Sequence of chain 1.L:
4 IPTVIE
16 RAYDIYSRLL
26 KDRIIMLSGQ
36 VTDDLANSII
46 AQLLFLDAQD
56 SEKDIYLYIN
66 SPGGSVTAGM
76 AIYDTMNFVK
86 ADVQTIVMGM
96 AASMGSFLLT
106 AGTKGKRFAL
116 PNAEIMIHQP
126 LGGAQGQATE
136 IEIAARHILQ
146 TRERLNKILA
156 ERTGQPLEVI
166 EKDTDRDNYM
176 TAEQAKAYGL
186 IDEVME

This protein binds this small molecule.
Small molecule (SMILES): CCCC/C=C/C(=O)N[C@@H](Cc1cc(F)cc(F)c1)C(=O)N[C@H]1COC(=O)[C@@H]2C[C@@H](C)CN2C(=O)C(C)NC(=O)[C@@H]2CCCCN2C(=O)[C@@H]2CCCN2C1=O

Sequence of chain 1.M:
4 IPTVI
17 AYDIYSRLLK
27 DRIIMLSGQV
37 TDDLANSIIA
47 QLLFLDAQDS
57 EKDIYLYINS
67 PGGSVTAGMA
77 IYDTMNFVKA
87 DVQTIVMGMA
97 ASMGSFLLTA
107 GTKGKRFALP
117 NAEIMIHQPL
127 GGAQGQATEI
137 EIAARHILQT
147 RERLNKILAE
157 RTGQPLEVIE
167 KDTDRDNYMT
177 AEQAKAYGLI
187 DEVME

Binding-site contacts:
Ligand atom C32 contacts residue MET190 of chain 1.L at 3.5 Å (hydrophobic).
Ligand atom O6 contacts residue GLN89 of chain 1.L at 3.6 Å.
Ligand atom C14 contacts residue MET93 of chain 1.L at 3.5 Å (hydrophobic).
Ligand atom C3 contacts residue ALA53 of chain 1.M at 3.7 Å (hydrophobic).
Ligand atom C1 contacts residue ALA53 of chain 1.M at 3.5 Å (hydrophobic).
Ligand atom C4 contacts residue ILE29 of chain 1.L at 3.5 Å (hydrophobic).
Ligand atom F2 contacts residue MET93 of chain 1.L at 2.8 Å.
Ligand atom C15 contacts residue TYR63 of chain 1.L at 3.2 Å (hydrophobic).
Ligand atom C33 contacts residue MET190 of chain 1.L at 3.3 Å (hydrophobic).
Ligand atom C14 contacts residue TYR63 of chain 1.L at 3.7 Å (hydrophobic).
Ligand atom F1 contacts residue THR80 of chain 1.M at 3.5 Å.
Ligand atom C27 contacts residue GLN89 of chain 1.L at 3.3 Å.
Ligand atom C25 contacts residue TYR63 of chain 1.L at 3.7 Å (hydrophobic).
Ligand atom C2 contacts residue ALA53 of chain 1.M at 3.8 Å (hydrophobic).
Ligand atom C8 contacts residue PHE83 of chain 1.M at 3.5 Å (hydrophobic).
Ligand atom C13 contacts residue LEU115 of chain 1.L at 3.7 Å (hydrophobic).
Ligand atom O5 contacts residue TYR61 of chain 1.L at 3.2 Å.
Ligand atom C11 contacts residue PHE83 of chain 1.M at 3.5 Å (hydrophobic).
Ligand atom O5 contacts residue TYR63 of chain 1.L at 2.7 Å (h-bond).
Ligand atom C9 contacts residue PHE83 of chain 1.M at 3.7 Å (hydrophobic).
Ligand atom N2 contacts residue PHE83 of chain 1.M at 3.6 Å.
Ligand atom C26 contacts residue TYR61 of chain 1.L at 3.8 Å (hydrophobic).
Ligand atom C1 contacts residue PHE50 of chain 1.M at 3.6 Å (hydrophobic).
Ligand atom C25 contacts residue TYR61 of chain 1.L at 3.4 Å (hydrophobic).
Ligand atom O2 contacts residue PHE83 of chain 1.M at 3.8 Å.
Ligand atom F1 contacts residue PHE83 of chain 1.M at 3.3 Å.
Ligand atom C23 contacts residue ASP27 of chain 1.L at 3.2 Å.
Ligand atom F1 contacts residue LEU115 of chain 1.L at 3.6 Å.
Ligand atom C23 contacts residue TYR61 of chain 1.L at 3.8 Å (hydrophobic).
Ligand atom C16 contacts residue PHE83 of chain 1.M at 3.5 Å (hydrophobic).
Ligand atom C6 contacts residue ILE29 of chain 1.L at 3.6 Å (hydrophobic).
Ligand atom C9 contacts residue TYR63 of chain 1.L at 3.7 Å (hydrophobic).
Ligand atom N1 contacts residue TYR63 of chain 1.L at 3.1 Å (h-bond).
Ligand atom C2 contacts residue ASP27 of chain 1.L at 3.1 Å.
Ligand atom N3 contacts residue TYR61 of chain 1.L at 3.8 Å.
Ligand atom F2 contacts residue TYR63 of chain 1.L at 2.9 Å.
Ligand atom C27 contacts residue TYR61 of chain 1.L at 3.4 Å (hydrophobic).
Ligand atom C13 contacts residue MET93 of chain 1.L at 3.3 Å (hydrophobic).
Ligand atom C21 contacts residue TYR61 of chain 1.L at 3.8 Å (hydrophobic).
Ligand atom C1 contacts residue ARG23 of chain 1.L at 3.5 Å.